Sequence of chain 1.A:
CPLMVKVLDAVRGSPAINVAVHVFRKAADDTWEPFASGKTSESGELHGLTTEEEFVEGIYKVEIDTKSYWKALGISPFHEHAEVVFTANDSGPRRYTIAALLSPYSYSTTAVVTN

A protein and the small-molecule ligand that binds it are described below.
Small molecule (SMILES): Cc1cc(-c2nc3ccccc3s2)ccc1N

Binding-site contacts:
Ligand atom CAD contacts residue BM81 of chain 2.C at 1.1 Å.
Ligand atom NAG contacts residue ALA99 of chain 2.A at 3.8 Å.
Ligand atom SAI contacts residue BM81 of chain 2.C at 0.5 Å (h-bond).
Ligand atom CAA contacts residue LYS6 of chain 2.A at 3.7 Å.
Ligand atom CAF contacts residue BM81 of chain 2.C at 0.4 Å.
Ligand atom CAC contacts residue BM81 of chain 2.C at 0.8 Å.
Ligand atom CAA contacts residue BM81 of chain 2.C at 0.8 Å.
Ligand atom CAP contacts residue BM81 of chain 2.C at 1.4 Å.
Ligand atom CAP contacts residue SER108 of chain 2.A at 3.6 Å.
Ligand atom CAH contacts residue BM81 of chain 2.C at 0.2 Å.
Ligand atom CAM contacts residue BM81 of chain 2.C at 0.2 Å.
Ligand atom CAC contacts residue LYS6 of chain 2.A at 3.6 Å.
Ligand atom CAL contacts residue BM81 of chain 2.C at 0.2 Å.
Ligand atom CAP contacts residue LEU101 of chain 2.A at 4.0 Å (hydrophobic).
Ligand atom NAQ contacts residue LEU101 of chain 1.A at 3.8 Å.
Ligand atom CAC contacts residue LYS6 of chain 1.A at 3.5 Å.
Ligand atom SAI contacts residue ALA99 of chain 1.A at 3.5 Å.
Ligand atom CAB contacts residue LYS6 of chain 2.A at 3.7 Å.
Ligand atom CAO contacts residue ALA99 of chain 1.A at 3.8 Å (hydrophobic).
Ligand atom CAA contacts residue LYS6 of chain 1.A at 3.5 Å.
Ligand atom CAD contacts residue LYS6 of chain 1.A at 3.9 Å.
Ligand atom CAB contacts residue LYS6 of chain 1.A at 3.5 Å.
Ligand atom CAE contacts residue BM81 of chain 2.C at 0.4 Å.
Ligand atom NAG contacts residue LEU8 of chain 1.A at 3.5 Å.
Ligand atom NAG contacts residue BM81 of chain 2.C at 0.5 Å (h-bond).
Ligand atom CAK contacts residue ALA99 of chain 2.A at 4.0 Å (hydrophobic).
Ligand atom CAH contacts residue LEU8 of chain 1.A at 4.0 Å (hydrophobic).
Ligand atom NAQ contacts residue SER108 of chain 1.A at 3.9 Å.
Ligand atom CAF contacts residue LYS6 of chain 1.A at 3.9 Å.
Ligand atom CAN contacts residue BM81 of chain 2.C at 0.2 Å.
Ligand atom CAJ contacts residue BM81 of chain 2.C at 0.2 Å.
Ligand atom CAB contacts residue BM81 of chain 2.C at 0.2 Å.
Ligand atom CAM contacts residue LEU101 of chain 2.A at 4.0 Å (hydrophobic).
Ligand atom CAK contacts residue BM81 of chain 2.C at 0.2 Å.
Ligand atom NAQ contacts residue BM81 of chain 2.C at 0.3 Å (h-bond).
Ligand atom NAQ contacts residue LEU101 of chain 2.A at 3.6 Å.
Ligand atom CAD contacts residue LYS6 of chain 2.A at 3.9 Å.
Ligand atom CAH contacts residue LEU8 of chain 2.A at 4.0 Å (hydrophobic).
Ligand atom CAO contacts residue BM81 of chain 2.C at 0.2 Å.
Ligand atom SAI contacts residue LEU8 of chain 2.A at 3.6 Å.

Sequence of chain 2.A:
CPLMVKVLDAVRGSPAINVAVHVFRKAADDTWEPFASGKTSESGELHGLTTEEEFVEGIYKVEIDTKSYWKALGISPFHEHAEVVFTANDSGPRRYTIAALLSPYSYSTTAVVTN